A protein and the small-molecule ligand that binds it are described below.
Small molecule (SMILES): O=C(Cn1cc(C(=O)C(F)(F)F)c2cc(Br)ccc21)NC1CCCCCC1

Binding-site contacts:
Ligand atom N1 contacts residue TYR269 of chain 1.A at 3.8 Å.
Ligand atom C6 contacts residue TYR269 of chain 1.A at 3.0 Å (hydrophobic).
Ligand atom C17 contacts residue VAL301 of chain 1.A at 3.6 Å (hydrophobic).
Ligand atom F2 contacts residue LEU211 of chain 1.A at 3.2 Å.
Ligand atom O2 contacts residue TYR269 of chain 1.A at 2.6 Å (h-bond).
Ligand atom C17 contacts residue HIS327 of chain 1.A at 3.8 Å.
Ligand atom C8 contacts residue TYR186 of chain 1.A at 3.6 Å (hydrophobic).
Ligand atom C1 contacts residue LEU211 of chain 1.A at 3.6 Å (hydrophobic).
Ligand atom C14 contacts residue HIS327 of chain 1.A at 3.8 Å.
Ligand atom C6 contacts residue TYR186 of chain 1.A at 3.2 Å (hydrophobic).
Ligand atom F3 contacts residue TYR186 of chain 1.A at 3.9 Å.
Ligand atom C4 contacts residue TYR269 of chain 1.A at 3.6 Å (hydrophobic).
Ligand atom O1 contacts residue LEU211 of chain 1.A at 3.2 Å.
Ligand atom N2 contacts residue ASP138 of chain 1.A at 2.6 Å (salt-bridge).
Ligand atom C16 contacts residue HIS327 of chain 1.A at 3.1 Å.
Ligand atom F1 contacts residue LEU211 of chain 1.A at 3.1 Å.
Ligand atom O1 contacts residue EDO1 of chain 1.K at 3.6 Å.
Ligand atom C8 contacts residue LEU302 of chain 1.A at 3.6 Å (hydrophobic).
Ligand atom C5 contacts residue ASP138 of chain 1.A at 3.0 Å.
Ligand atom F3 contacts residue PHE70 of chain 1.A at 3.9 Å.
Ligand atom C9 contacts residue LEU302 of chain 1.A at 3.8 Å (hydrophobic).
Ligand atom C13 contacts residue TRP139 of chain 1.A at 3.8 Å (hydrophobic).
Ligand atom C13 contacts residue ASP138 of chain 1.A at 3.6 Å.
Ligand atom F3 contacts residue PHE190 of chain 1.A at 3.0 Å.
Ligand atom C15 contacts residue HIS327 of chain 1.A at 3.2 Å.
Ligand atom BR1 contacts residue VAL301 of chain 1.A at 3.8 Å.
Ligand atom C1 contacts residue MET222 of chain 1.A at 3.6 Å (hydrophobic).
Ligand atom C16 contacts residue VAL301 of chain 1.A at 3.6 Å (hydrophobic).
Ligand atom C2 contacts residue LEU211 of chain 1.A at 3.5 Å (hydrophobic).
Ligand atom O1 contacts residue MET222 of chain 1.A at 3.4 Å (h-bond).
Ligand atom C6 contacts residue ASP138 of chain 1.A at 3.2 Å.
Ligand atom F1 contacts residue LEU231 of chain 1.A at 3.5 Å.
Ligand atom C7 contacts residue ASP138 of chain 1.A at 3.6 Å.
Ligand atom C5 contacts residue TYR269 of chain 1.A at 3.2 Å (hydrophobic).
Ligand atom C16 contacts residue ASP299 of chain 1.A at 3.7 Å.
Ligand atom C11 contacts residue MET142 of chain 1.A at 3.5 Å (hydrophobic).
Ligand atom C9 contacts residue GLN187 of chain 1.A at 3.2 Å.
Ligand atom F2 contacts residue PHE70 of chain 1.A at 3.5 Å.
Ligand atom O2 contacts residue TYR186 of chain 1.A at 2.4 Å (h-bond).
Ligand atom N2 contacts residue TYR186 of chain 1.A at 3.8 Å.

Sequence of chain 1.A:
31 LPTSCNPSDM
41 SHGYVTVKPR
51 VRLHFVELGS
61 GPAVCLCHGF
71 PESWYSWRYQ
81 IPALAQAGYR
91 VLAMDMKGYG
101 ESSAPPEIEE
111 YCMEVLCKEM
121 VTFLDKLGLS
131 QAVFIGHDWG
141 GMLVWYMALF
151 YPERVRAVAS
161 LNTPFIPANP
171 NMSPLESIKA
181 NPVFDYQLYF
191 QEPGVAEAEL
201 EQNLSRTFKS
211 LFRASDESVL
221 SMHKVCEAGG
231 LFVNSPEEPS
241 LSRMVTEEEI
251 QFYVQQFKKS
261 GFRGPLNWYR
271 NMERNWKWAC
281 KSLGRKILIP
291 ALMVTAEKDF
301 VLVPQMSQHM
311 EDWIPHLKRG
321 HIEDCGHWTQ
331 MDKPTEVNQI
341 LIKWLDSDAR